This small molecule binds to this protein.
Small molecule (SMILES): CC(=O)N[C@@H]1[C@@H](O)[C@H](O)[C@@H](CO)O[C@H]1O

Binding-site contacts:
Ligand atom N2 contacts residue ASN644 of chain 2.B at 2.9 Å (h-bond).
Ligand atom O5 contacts residue ASN644 of chain 2.B at 2.3 Å (h-bond).
Ligand atom C5 contacts residue ASN644 of chain 2.B at 3.6 Å.
Ligand atom C3 contacts residue ALA59 of chain 2.B at 3.7 Å (hydrophobic).
Ligand atom O7 contacts residue ASN644 of chain 2.B at 3.2 Å (h-bond).
Ligand atom C3 contacts residue ASN58 of chain 2.B at 4.1 Å.
Ligand atom C4 contacts residue ASN644 of chain 2.B at 4.2 Å.
Ligand atom C1 contacts residue ASN644 of chain 2.B at 1.4 Å.
Ligand atom C8 contacts residue ASN644 of chain 2.B at 4.4 Å.
Ligand atom C5 contacts residue ALA59 of chain 2.B at 4.5 Å (hydrophobic).
Ligand atom O3 contacts residue ALA59 of chain 2.B at 4.3 Å.
Ligand atom C2 contacts residue ALA59 of chain 2.B at 3.7 Å (hydrophobic).
Ligand atom O3 contacts residue ASN58 of chain 2.B at 4.2 Å.
Ligand atom O6 contacts residue SER646 of chain 2.B at 4.3 Å.
Ligand atom C7 contacts residue ALA59 of chain 2.B at 3.7 Å (hydrophobic).
Ligand atom C7 contacts residue ASN644 of chain 2.B at 3.2 Å.
Ligand atom C8 contacts residue THR60 of chain 2.B at 3.5 Å.
Ligand atom C3 contacts residue ASN644 of chain 2.B at 3.8 Å.
Ligand atom C5 contacts residue SER646 of chain 2.B at 3.6 Å.
Ligand atom N2 contacts residue ALA59 of chain 2.B at 2.8 Å (h-bond).
Ligand atom C2 contacts residue ASN644 of chain 2.B at 2.5 Å.
Ligand atom O3 contacts residue THR60 of chain 2.B at 4.5 Å.
Ligand atom C8 contacts residue PHE62 of chain 2.B at 4.4 Å (hydrophobic).
Ligand atom C1 contacts residue SER646 of chain 2.B at 3.9 Å.
Ligand atom N2 contacts residue THR60 of chain 2.B at 4.3 Å.
Ligand atom O4 contacts residue ASN58 of chain 2.B at 4.0 Å.
Ligand atom C6 contacts residue GLY648 of chain 2.B at 4.0 Å.
Ligand atom O5 contacts residue SER646 of chain 2.B at 3.7 Å.
Ligand atom C6 contacts residue SER646 of chain 2.B at 3.7 Å.
Ligand atom C1 contacts residue ALA59 of chain 2.B at 4.2 Å (hydrophobic).
Ligand atom C8 contacts residue ALA59 of chain 2.B at 3.7 Å (hydrophobic).

Sequence of chain 2.B:
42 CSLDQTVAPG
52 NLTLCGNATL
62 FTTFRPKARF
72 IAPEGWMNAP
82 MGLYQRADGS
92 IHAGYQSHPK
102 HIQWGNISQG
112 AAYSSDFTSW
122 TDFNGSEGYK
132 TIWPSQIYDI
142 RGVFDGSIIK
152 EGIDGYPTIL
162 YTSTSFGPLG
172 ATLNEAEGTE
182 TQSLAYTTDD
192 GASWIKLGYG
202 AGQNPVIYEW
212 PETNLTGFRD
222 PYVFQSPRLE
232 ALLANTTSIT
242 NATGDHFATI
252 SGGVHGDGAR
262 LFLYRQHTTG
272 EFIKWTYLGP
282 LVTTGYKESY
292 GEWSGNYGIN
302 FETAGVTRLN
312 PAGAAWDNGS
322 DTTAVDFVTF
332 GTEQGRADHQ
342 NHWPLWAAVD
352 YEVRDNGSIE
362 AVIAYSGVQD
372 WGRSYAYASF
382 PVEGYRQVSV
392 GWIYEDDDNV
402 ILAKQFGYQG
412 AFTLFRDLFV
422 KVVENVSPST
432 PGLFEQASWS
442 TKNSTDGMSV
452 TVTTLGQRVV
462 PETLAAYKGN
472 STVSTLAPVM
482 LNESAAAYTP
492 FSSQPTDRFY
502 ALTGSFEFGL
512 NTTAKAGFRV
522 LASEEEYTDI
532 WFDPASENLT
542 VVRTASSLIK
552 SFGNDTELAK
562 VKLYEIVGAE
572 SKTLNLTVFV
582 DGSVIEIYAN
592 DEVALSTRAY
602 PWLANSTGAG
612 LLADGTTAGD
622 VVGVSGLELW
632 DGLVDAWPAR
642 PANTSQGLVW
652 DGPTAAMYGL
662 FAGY